Sequence of chain 11.H:
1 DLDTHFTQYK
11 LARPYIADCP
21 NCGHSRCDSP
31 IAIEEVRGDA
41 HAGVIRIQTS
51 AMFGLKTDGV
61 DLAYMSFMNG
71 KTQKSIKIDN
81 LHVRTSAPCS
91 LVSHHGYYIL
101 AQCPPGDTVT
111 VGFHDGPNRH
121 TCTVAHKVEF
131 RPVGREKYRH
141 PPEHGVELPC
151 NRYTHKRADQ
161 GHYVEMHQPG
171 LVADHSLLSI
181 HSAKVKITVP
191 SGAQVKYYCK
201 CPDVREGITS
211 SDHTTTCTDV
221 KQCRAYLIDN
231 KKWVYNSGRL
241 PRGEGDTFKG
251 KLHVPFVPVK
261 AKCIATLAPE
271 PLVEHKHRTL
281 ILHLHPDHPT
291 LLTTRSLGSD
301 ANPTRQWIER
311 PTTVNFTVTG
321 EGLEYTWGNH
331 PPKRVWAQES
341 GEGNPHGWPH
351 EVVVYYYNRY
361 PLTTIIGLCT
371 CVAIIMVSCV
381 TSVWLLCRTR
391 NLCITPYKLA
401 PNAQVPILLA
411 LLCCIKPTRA

Binding-site contacts:
Ligand atom C4 contacts residue ASN315 of chain 11.H at 4.3 Å.
Ligand atom O5 contacts residue ASN315 of chain 11.H at 2.4 Å (h-bond).
Ligand atom C2 contacts residue ASN315 of chain 11.H at 2.5 Å.
Ligand atom C5 contacts residue ASN315 of chain 11.H at 3.7 Å.
Ligand atom C3 contacts residue ASN315 of chain 11.H at 3.8 Å.
Ligand atom C8 contacts residue ASN315 of chain 11.H at 3.5 Å.
Ligand atom C8 contacts residue ILE281 of chain 11.H at 4.5 Å (hydrophobic).
Ligand atom O7 contacts residue ASN315 of chain 11.H at 4.2 Å.
Ligand atom O5 contacts residue THR313 of chain 11.H at 4.3 Å.
Ligand atom C1 contacts residue ASN315 of chain 11.H at 1.4 Å.
Ligand atom C7 contacts residue ASN315 of chain 11.H at 3.3 Å.
Ligand atom N2 contacts residue ASN315 of chain 11.H at 2.8 Å (h-bond).
Ligand atom C6 contacts residue ASN315 of chain 11.H at 4.5 Å.
Ligand atom C1 contacts residue VAL314 of chain 11.H at 4.4 Å (hydrophobic).
Ligand atom C6 contacts residue THR313 of chain 11.H at 4.5 Å.
Ligand atom O5 contacts residue VAL314 of chain 11.H at 3.8 Å.

This protein binds this small molecule.
Small molecule (SMILES): CC(=O)N[C@@H]1[C@@H](O)[C@H](O)[C@@H](CO)O[C@H]1O